This protein binds this small molecule.
Small molecule (SMILES): O[C@@H]1[C@@H](O)[C@H](O)OC[C@H]1O

Binding-site contacts:
Ligand atom O3 contacts residue HIS216 of chain 1.A at 3.7 Å.
Ligand atom C4 contacts residue SER218 of chain 1.A at 3.8 Å.
Ligand atom C3 contacts residue HIS216 of chain 1.A at 4.1 Å.
Ligand atom C2 contacts residue HIS216 of chain 1.A at 4.5 Å.
Ligand atom C4 contacts residue TYR251 of chain 1.A at 4.5 Å (hydrophobic).
Ligand atom C5 contacts residue HIS216 of chain 1.A at 3.9 Å.
Ligand atom O4 contacts residue HIS216 of chain 1.A at 4.0 Å.
Ligand atom O4 contacts residue SER218 of chain 1.A at 3.6 Å.
Ligand atom C3 contacts residue TYR251 of chain 1.A at 4.4 Å (hydrophobic).
Ligand atom O5 contacts residue HIS216 of chain 1.A at 4.2 Å.
Ligand atom C5 contacts residue SER218 of chain 1.A at 3.5 Å.
Ligand atom O3 contacts residue TYR251 of chain 1.A at 3.5 Å.
Ligand atom O4 contacts residue TYR251 of chain 1.A at 3.6 Å.
Ligand atom C4 contacts residue HIS216 of chain 1.A at 3.3 Å.
Ligand atom O5 contacts residue SER218 of chain 1.A at 4.4 Å.

Sequence of chain 1.A:
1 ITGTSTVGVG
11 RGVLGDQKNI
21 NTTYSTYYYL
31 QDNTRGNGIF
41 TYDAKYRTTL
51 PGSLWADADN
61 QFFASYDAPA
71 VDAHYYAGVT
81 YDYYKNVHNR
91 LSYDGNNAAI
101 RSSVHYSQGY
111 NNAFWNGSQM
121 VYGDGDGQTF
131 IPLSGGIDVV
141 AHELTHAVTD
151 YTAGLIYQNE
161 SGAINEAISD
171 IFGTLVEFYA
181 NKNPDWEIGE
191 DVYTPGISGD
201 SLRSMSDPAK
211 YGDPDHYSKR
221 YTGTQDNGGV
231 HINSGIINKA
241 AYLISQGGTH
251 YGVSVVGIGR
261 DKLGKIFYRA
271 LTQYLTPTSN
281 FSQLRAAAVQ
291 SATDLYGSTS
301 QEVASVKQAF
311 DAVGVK